Sequence of chain 1.N:
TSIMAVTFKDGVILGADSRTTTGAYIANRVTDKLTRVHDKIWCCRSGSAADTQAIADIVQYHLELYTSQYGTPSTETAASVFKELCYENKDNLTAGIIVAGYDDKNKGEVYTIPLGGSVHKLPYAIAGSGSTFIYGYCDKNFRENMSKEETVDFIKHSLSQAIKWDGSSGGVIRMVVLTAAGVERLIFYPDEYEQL

Sequence of chain 1.H:
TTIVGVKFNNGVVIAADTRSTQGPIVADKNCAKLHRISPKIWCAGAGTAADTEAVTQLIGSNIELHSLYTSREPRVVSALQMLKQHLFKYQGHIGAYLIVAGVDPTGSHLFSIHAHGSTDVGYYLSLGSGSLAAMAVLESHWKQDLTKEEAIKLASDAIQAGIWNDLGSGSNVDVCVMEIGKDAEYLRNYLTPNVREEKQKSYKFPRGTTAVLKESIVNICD

Binding-site contacts:
Ligand atom CE1 contacts residue THR31 of chain 1.N at 3.7 Å.
Ligand atom CH3 contacts residue HIS114 of chain 1.H at 3.5 Å.
Ligand atom CZ contacts residue THR31 of chain 1.N at 3.5 Å.
Ligand atom O contacts residue THR21 of chain 1.N at 3.6 Å (h-bond).
Ligand atom CD2 contacts residue LYS33 of chain 1.N at 3.8 Å.
Ligand atom CD contacts residue THR22 of chain 1.N at 3.7 Å.
Ligand atom C3 contacts residue SER168 of chain 1.N at 3.1 Å.
Ligand atom CB contacts residue THR1 of chain 1.N at 2.7 Å.
Ligand atom CD contacts residue HIS114 of chain 1.H at 3.6 Å.
Ligand atom C1 contacts residue THR1 of chain 1.N at 2.5 Å.
Ligand atom O contacts residue GLY47 of chain 1.N at 3.1 Å (h-bond).
Ligand atom CB contacts residue GLY47 of chain 1.N at 3.6 Å.
Ligand atom N contacts residue THR21 of chain 1.N at 3.0 Å (h-bond).
Ligand atom CA contacts residue THR22 of chain 1.N at 3.8 Å.
Ligand atom CE1 contacts residue THR20 of chain 1.N at 3.6 Å.
Ligand atom O contacts residue SER168 of chain 1.N at 3.7 Å.
Ligand atom CE1 contacts residue ALA49 of chain 1.N at 3.6 Å (hydrophobic).
Ligand atom O contacts residue ALA49 of chain 1.N at 3.4 Å (h-bond).
Ligand atom N contacts residue THR1 of chain 1.N at 3.6 Å.
Ligand atom CD2 contacts residue ARG45 of chain 1.N at 3.5 Å.
Ligand atom C contacts residue GLY47 of chain 1.N at 3.6 Å.
Ligand atom CE2 contacts residue ARG45 of chain 1.N at 3.1 Å.
Ligand atom CA contacts residue THR1 of chain 1.N at 2.4 Å.
Ligand atom C2 contacts residue THR1 of chain 1.N at 1.5 Å.
Ligand atom O contacts residue THR1 of chain 1.N at 2.2 Å (h-bond).
Ligand atom CA contacts residue THR21 of chain 1.N at 3.3 Å.
Ligand atom CA contacts residue GLY47 of chain 1.N at 3.4 Å.
Ligand atom CZ contacts residue ARG45 of chain 1.N at 3.5 Å.
Ligand atom O contacts residue THR20 of chain 1.N at 3.2 Å.
Ligand atom C3 contacts residue ARG19 of chain 1.N at 3.2 Å.
Ligand atom C contacts residue THR21 of chain 1.N at 3.6 Å.
Ligand atom CD1 contacts residue THR20 of chain 1.N at 3.8 Å.
Ligand atom C contacts residue THR1 of chain 1.N at 1.4 Å.
Ligand atom N contacts residue GLY47 of chain 1.N at 2.9 Å (h-bond).
Ligand atom O contacts residue THR1 of chain 1.N at 3.4 Å (h-bond).
Ligand atom O contacts residue THR21 of chain 1.N at 3.2 Å (h-bond).
Ligand atom O contacts residue SER46 of chain 1.N at 3.8 Å.
Ligand atom CG contacts residue THR22 of chain 1.N at 3.6 Å.
Ligand atom C3 contacts residue THR1 of chain 1.N at 2.4 Å.
Ligand atom N contacts residue THR22 of chain 1.N at 3.7 Å.

This protein binds this small molecule.
Small molecule (SMILES): CC(=O)N1CCC[C@H]1C(=O)N[C@@H](C)C(=O)N[C@@H](Cc1ccccc1)[C@@H](O)[C@H](C)CO